Sequence of chain 1.A:
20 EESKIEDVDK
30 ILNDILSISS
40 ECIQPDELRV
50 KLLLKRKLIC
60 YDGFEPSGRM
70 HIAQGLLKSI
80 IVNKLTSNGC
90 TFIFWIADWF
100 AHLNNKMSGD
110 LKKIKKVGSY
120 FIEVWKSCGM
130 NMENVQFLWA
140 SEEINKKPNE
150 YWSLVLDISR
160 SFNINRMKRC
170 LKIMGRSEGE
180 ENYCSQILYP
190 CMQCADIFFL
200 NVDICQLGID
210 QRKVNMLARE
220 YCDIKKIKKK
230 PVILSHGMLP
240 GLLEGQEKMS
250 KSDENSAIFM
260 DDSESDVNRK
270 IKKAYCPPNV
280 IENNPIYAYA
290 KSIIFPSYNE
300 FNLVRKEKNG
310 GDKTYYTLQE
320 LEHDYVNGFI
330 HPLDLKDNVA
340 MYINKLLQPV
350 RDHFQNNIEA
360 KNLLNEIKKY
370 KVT

A protein and the small-molecule ligand that binds it are described below.
Small molecule (SMILES): N[C@@H](Cc1ccc(O)cc1)C(=O)O

Binding-site contacts:
Ligand atom CD1 contacts residue GLY62 of chain 1.A at 3.4 Å.
Ligand atom N contacts residue ILE172 of chain 1.A at 3.1 Å (h-bond).
Ligand atom O contacts residue TYR188 of chain 1.A at 3.3 Å (h-bond).
Ligand atom C contacts residue ILE172 of chain 1.A at 3.4 Å (hydrophobic).
Ligand atom CZ contacts residue TYR60 of chain 1.A at 3.6 Å (hydrophobic).
Ligand atom CB contacts residue GLY62 of chain 1.A at 3.6 Å.
Ligand atom O contacts residue GLU64 of chain 1.A at 3.2 Å (salt-bridge).
Ligand atom CE2 contacts residue TRP94 of chain 1.A at 3.8 Å (hydrophobic).
Ligand atom CZ contacts residue ASP195 of chain 1.A at 3.5 Å.
Ligand atom CZ contacts residue TRP94 of chain 1.A at 3.5 Å (hydrophobic).
Ligand atom CA contacts residue AMP1 of chain 1.D at 2.4 Å.
Ligand atom N contacts residue GLN210 of chain 1.A at 3.0 Å (h-bond).
Ligand atom CE2 contacts residue ASP195 of chain 1.A at 3.4 Å.
Ligand atom N contacts residue GLN192 of chain 1.A at 2.8 Å (h-bond).
Ligand atom CD2 contacts residue ALA96 of chain 1.A at 3.7 Å (hydrophobic).
Ligand atom CD2 contacts residue TYR188 of chain 1.A at 3.8 Å (hydrophobic).
Ligand atom CE2 contacts residue GLN192 of chain 1.A at 3.6 Å.
Ligand atom CA contacts residue GLN210 of chain 1.A at 3.1 Å.
Ligand atom CD2 contacts residue GLN192 of chain 1.A at 3.4 Å.
Ligand atom O contacts residue AMP1 of chain 1.D at 2.3 Å (h-bond).
Ligand atom CE1 contacts residue GLN192 of chain 1.A at 3.6 Å.
Ligand atom OH contacts residue TRP94 of chain 1.A at 3.5 Å.
Ligand atom CD1 contacts residue GLN192 of chain 1.A at 3.7 Å.
Ligand atom C contacts residue AMP1 of chain 1.D at 1.4 Å.
Ligand atom CE1 contacts residue GLY62 of chain 1.A at 3.6 Å.
Ligand atom N contacts residue AMP1 of chain 1.D at 3.7 Å.
Ligand atom OH contacts residue ASP195 of chain 1.A at 2.6 Å (salt-bridge).
Ligand atom CA contacts residue TYR188 of chain 1.A at 3.5 Å (hydrophobic).
Ligand atom OH contacts residue TYR60 of chain 1.A at 2.7 Å (h-bond).
Ligand atom O contacts residue ILE172 of chain 1.A at 3.6 Å (h-bond).
Ligand atom CE2 contacts residue PHE99 of chain 1.A at 3.7 Å (hydrophobic).
Ligand atom CA contacts residue ILE172 of chain 1.A at 3.8 Å (hydrophobic).
Ligand atom CB contacts residue AMP1 of chain 1.D at 2.9 Å.
Ligand atom CZ contacts residue GLN192 of chain 1.A at 3.5 Å.
Ligand atom C contacts residue GLN210 of chain 1.A at 3.5 Å.
Ligand atom CE1 contacts residue TYR60 of chain 1.A at 3.6 Å (hydrophobic).
Ligand atom N contacts residue TYR188 of chain 1.A at 2.8 Å (h-bond).
Ligand atom CB contacts residue TYR188 of chain 1.A at 3.5 Å (hydrophobic).
Ligand atom CG contacts residue GLN192 of chain 1.A at 3.6 Å.
Ligand atom OH contacts residue GLN192 of chain 1.A at 3.5 Å.